A protein and the small-molecule ligand that binds it are described below.
Small molecule (SMILES): CC(=O)N[C@H]1CO[C@H](CO[C@@H]2O[C@@H](C)[C@@H](O)[C@@H](O)[C@@H]2O)[C@@H](O)[C@@H]1O

Binding-site contacts:
Ligand atom C4 contacts residue ASP183 of chain 1.C at 3.5 Å.
Ligand atom C6 contacts residue ARG12 of chain 1.C at 4.0 Å.
Ligand atom C3 contacts residue CYS125 of chain 1.C at 4.2 Å (hydrophobic).
Ligand atom C1 contacts residue LEU126 of chain 1.C at 4.1 Å (hydrophobic).
Ligand atom C5 contacts residue LEU126 of chain 1.C at 4.2 Å (hydrophobic).
Ligand atom O6 contacts residue LEU126 of chain 1.C at 4.1 Å.
Ligand atom O2 contacts residue GLN124 of chain 1.C at 4.0 Å.
Ligand atom C3 contacts residue CYS182 of chain 1.C at 4.2 Å (hydrophobic).
Ligand atom O3 contacts residue ILE181 of chain 1.C at 3.9 Å.
Ligand atom C3 contacts residue GLN124 of chain 1.C at 3.7 Å.
Ligand atom N2 contacts residue ASN147 of chain 1.C at 3.0 Å (h-bond).
Ligand atom O3 contacts residue GLN124 of chain 1.C at 2.8 Å (h-bond).
Ligand atom O6 contacts residue ASN147 of chain 1.C at 4.3 Å.
Ligand atom O5 contacts residue ASN147 of chain 1.C at 2.3 Å (h-bond).
Ligand atom C7 contacts residue ASN147 of chain 1.C at 3.9 Å.
Ligand atom C8 contacts residue GLN124 of chain 1.C at 4.1 Å.
Ligand atom O3 contacts residue CYS182 of chain 1.C at 3.2 Å.
Ligand atom C5 contacts residue ILE181 of chain 1.C at 4.0 Å (hydrophobic).
Ligand atom C3 contacts residue ASP183 of chain 1.C at 3.5 Å.
Ligand atom C5 contacts residue LEU126 of chain 1.C at 4.1 Å (hydrophobic).
Ligand atom C1 contacts residue ASN147 of chain 1.C at 1.4 Å.
Ligand atom O4 contacts residue GLY184 of chain 1.C at 2.5 Å (h-bond).
Ligand atom C2 contacts residue ASN147 of chain 1.C at 2.5 Å.
Ligand atom O4 contacts residue ILE181 of chain 1.C at 3.4 Å.
Ligand atom C4 contacts residue ILE181 of chain 1.C at 3.4 Å (hydrophobic).
Ligand atom C6 contacts residue ILE181 of chain 1.C at 3.4 Å (hydrophobic).
Ligand atom C3 contacts residue ILE181 of chain 1.C at 4.0 Å (hydrophobic).
Ligand atom C4 contacts residue ASN147 of chain 1.C at 4.2 Å.
Ligand atom C4 contacts residue GLY184 of chain 1.C at 3.9 Å.
Ligand atom C4 contacts residue CYS182 of chain 1.C at 4.0 Å (hydrophobic).
Ligand atom O5 contacts residue LEU126 of chain 1.C at 3.9 Å.
Ligand atom C6 contacts residue GLY184 of chain 1.C at 4.3 Å.
Ligand atom O4 contacts residue CYS182 of chain 1.C at 3.2 Å.
Ligand atom C3 contacts residue ASN147 of chain 1.C at 3.8 Å.
Ligand atom C2 contacts residue ASP183 of chain 1.C at 4.3 Å.
Ligand atom O4 contacts residue ASP183 of chain 1.C at 2.6 Å (salt-bridge).
Ligand atom C5 contacts residue ASN147 of chain 1.C at 3.5 Å.
Ligand atom C6 contacts residue LEU126 of chain 1.C at 3.8 Å (hydrophobic).
Ligand atom O3 contacts residue ASP183 of chain 1.C at 2.6 Å (salt-bridge).
Ligand atom O3 contacts residue CYS125 of chain 1.C at 4.0 Å.

Sequence of chain 1.C:
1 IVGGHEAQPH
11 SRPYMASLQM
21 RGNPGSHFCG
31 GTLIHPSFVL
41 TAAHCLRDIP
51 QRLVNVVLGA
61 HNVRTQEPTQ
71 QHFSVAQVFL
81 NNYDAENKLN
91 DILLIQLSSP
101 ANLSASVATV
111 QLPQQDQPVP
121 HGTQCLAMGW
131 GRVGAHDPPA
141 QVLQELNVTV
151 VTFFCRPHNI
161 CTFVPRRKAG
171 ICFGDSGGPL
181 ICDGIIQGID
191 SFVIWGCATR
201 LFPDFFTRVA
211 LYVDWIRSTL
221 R